The protein below binds the small molecule below.
Small molecule (SMILES): NCc1cccc2nsnc12

Sequence of chain 1.F:
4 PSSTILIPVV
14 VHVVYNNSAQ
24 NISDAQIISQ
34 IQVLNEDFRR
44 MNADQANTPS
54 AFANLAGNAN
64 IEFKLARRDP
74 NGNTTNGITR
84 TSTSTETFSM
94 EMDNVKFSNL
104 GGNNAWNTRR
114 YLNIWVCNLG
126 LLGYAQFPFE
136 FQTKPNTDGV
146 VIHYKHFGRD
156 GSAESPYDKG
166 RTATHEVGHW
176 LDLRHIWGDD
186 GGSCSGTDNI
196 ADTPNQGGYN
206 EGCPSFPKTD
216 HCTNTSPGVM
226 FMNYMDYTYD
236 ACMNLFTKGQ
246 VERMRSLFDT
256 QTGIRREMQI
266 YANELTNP

Binding-site contacts:
Ligand atom C3 contacts residue GLU171 of chain 1.F at 4.1 Å.
Ligand atom S1 contacts residue EDO1 of chain 1.QA at 2.9 Å (h-bond).
Ligand atom C7 contacts residue TYR232 of chain 1.F at 3.4 Å (hydrophobic).
Ligand atom N2 contacts residue TYR232 of chain 1.F at 3.6 Å.
Ligand atom C4 contacts residue LEU127 of chain 1.F at 4.0 Å (hydrophobic).
Ligand atom C1 contacts residue HIS170 of chain 1.F at 3.8 Å.
Ligand atom C3 contacts residue HIS170 of chain 1.F at 3.5 Å.
Ligand atom C6 contacts residue LEU127 of chain 1.F at 3.8 Å (hydrophobic).
Ligand atom N2 contacts residue EDO1 of chain 1.QA at 3.6 Å (h-bond).
Ligand atom C6 contacts residue TYR232 of chain 1.F at 3.6 Å (hydrophobic).
Ligand atom N2 contacts residue LEU127 of chain 1.F at 4.1 Å.
Ligand atom C5 contacts residue GLU171 of chain 1.F at 4.3 Å.
Ligand atom C5 contacts residue TYR232 of chain 1.F at 4.0 Å (hydrophobic).
Ligand atom C5 contacts residue ACT1 of chain 1.RA at 4.0 Å.
Ligand atom C4 contacts residue ACT1 of chain 1.RA at 3.7 Å.
Ligand atom N1 contacts residue ASP231 of chain 1.F at 4.2 Å.
Ligand atom N3 contacts residue THR233 of chain 1.F at 4.5 Å.
Ligand atom C7 contacts residue LEU127 of chain 1.F at 3.8 Å (hydrophobic).
Ligand atom N3 contacts residue LEU127 of chain 1.F at 4.2 Å.
Ligand atom S1 contacts residue LEU127 of chain 1.F at 4.1 Å.
Ligand atom N1 contacts residue TYR162 of chain 1.F at 4.3 Å.
Ligand atom C2 contacts residue TYR232 of chain 1.F at 4.1 Å (hydrophobic).
Ligand atom C2 contacts residue HIS170 of chain 1.F at 4.0 Å.
Ligand atom C4 contacts residue THR167 of chain 1.F at 4.1 Å.
Ligand atom N3 contacts residue TYR232 of chain 1.F at 3.3 Å.
Ligand atom C3 contacts residue LEU127 of chain 1.F at 4.5 Å (hydrophobic).
Ligand atom C4 contacts residue GLU171 of chain 1.F at 3.4 Å.
Ligand atom C2 contacts residue LEU127 of chain 1.F at 4.2 Å (hydrophobic).
Ligand atom S1 contacts residue TYR232 of chain 1.F at 3.6 Å.
Ligand atom N1 contacts residue MET238 of chain 1.F at 3.2 Å.
Ligand atom N1 contacts residue ASP235 of chain 1.F at 4.4 Å.
Ligand atom C5 contacts residue LEU127 of chain 1.F at 3.8 Å (hydrophobic).
Ligand atom N1 contacts residue THR233 of chain 1.F at 2.8 Å (h-bond).
Ligand atom C1 contacts residue ASP231 of chain 1.F at 3.8 Å.
Ligand atom C1 contacts residue THR233 of chain 1.F at 4.2 Å.
Ligand atom C1 contacts residue MET238 of chain 1.F at 3.5 Å (hydrophobic).
Ligand atom N1 contacts residue TYR232 of chain 1.F at 3.8 Å.
Ligand atom C4 contacts residue HIS170 of chain 1.F at 3.8 Å.
Ligand atom C3 contacts residue THR167 of chain 1.F at 4.2 Å.
Ligand atom N3 contacts residue EDO1 of chain 1.QA at 4.4 Å.